Binding-site contacts:
Ligand atom O6 contacts residue GLN580 of chain 1.C at 3.8 Å.
Ligand atom N2 contacts residue ASN331 of chain 1.C at 2.8 Å (h-bond).
Ligand atom C2 contacts residue GLN580 of chain 1.C at 3.6 Å.
Ligand atom C5 contacts residue ASN331 of chain 1.C at 3.6 Å.
Ligand atom O5 contacts residue ASN331 of chain 1.C at 2.3 Å (h-bond).
Ligand atom C2 contacts residue ASN331 of chain 1.C at 2.4 Å.
Ligand atom O7 contacts residue ASN331 of chain 1.C at 4.1 Å.
Ligand atom C6 contacts residue PRO579 of chain 1.C at 3.8 Å (hydrophobic).
Ligand atom C5 contacts residue GLN580 of chain 1.C at 4.3 Å.
Ligand atom C3 contacts residue ASN331 of chain 1.C at 3.7 Å.
Ligand atom O4 contacts residue GLN580 of chain 1.C at 4.3 Å.
Ligand atom C4 contacts residue GLN580 of chain 1.C at 3.4 Å.
Ligand atom O7 contacts residue THR581 of chain 1.C at 4.3 Å.
Ligand atom O6 contacts residue LEU582 of chain 1.C at 4.3 Å.
Ligand atom C7 contacts residue ASN331 of chain 1.C at 3.6 Å.
Ligand atom C3 contacts residue GLN580 of chain 1.C at 3.6 Å.
Ligand atom O5 contacts residue PRO579 of chain 1.C at 4.3 Å.
Ligand atom O3 contacts residue GLN580 of chain 1.C at 3.4 Å (h-bond).
Ligand atom O6 contacts residue PRO579 of chain 1.C at 2.5 Å (h-bond).
Ligand atom O7 contacts residue GLN580 of chain 1.C at 3.8 Å.
Ligand atom C4 contacts residue ASN331 of chain 1.C at 4.2 Å.
Ligand atom C1 contacts residue ASN331 of chain 1.C at 1.4 Å.
Ligand atom O5 contacts residue GLN580 of chain 1.C at 4.3 Å.

This small molecule binds to this protein.
Small molecule (SMILES): CC(=O)N[C@@H]1[C@@H](O)[C@H](O)[C@@H](CO)O[C@H]1O

Sequence of chain 1.C:
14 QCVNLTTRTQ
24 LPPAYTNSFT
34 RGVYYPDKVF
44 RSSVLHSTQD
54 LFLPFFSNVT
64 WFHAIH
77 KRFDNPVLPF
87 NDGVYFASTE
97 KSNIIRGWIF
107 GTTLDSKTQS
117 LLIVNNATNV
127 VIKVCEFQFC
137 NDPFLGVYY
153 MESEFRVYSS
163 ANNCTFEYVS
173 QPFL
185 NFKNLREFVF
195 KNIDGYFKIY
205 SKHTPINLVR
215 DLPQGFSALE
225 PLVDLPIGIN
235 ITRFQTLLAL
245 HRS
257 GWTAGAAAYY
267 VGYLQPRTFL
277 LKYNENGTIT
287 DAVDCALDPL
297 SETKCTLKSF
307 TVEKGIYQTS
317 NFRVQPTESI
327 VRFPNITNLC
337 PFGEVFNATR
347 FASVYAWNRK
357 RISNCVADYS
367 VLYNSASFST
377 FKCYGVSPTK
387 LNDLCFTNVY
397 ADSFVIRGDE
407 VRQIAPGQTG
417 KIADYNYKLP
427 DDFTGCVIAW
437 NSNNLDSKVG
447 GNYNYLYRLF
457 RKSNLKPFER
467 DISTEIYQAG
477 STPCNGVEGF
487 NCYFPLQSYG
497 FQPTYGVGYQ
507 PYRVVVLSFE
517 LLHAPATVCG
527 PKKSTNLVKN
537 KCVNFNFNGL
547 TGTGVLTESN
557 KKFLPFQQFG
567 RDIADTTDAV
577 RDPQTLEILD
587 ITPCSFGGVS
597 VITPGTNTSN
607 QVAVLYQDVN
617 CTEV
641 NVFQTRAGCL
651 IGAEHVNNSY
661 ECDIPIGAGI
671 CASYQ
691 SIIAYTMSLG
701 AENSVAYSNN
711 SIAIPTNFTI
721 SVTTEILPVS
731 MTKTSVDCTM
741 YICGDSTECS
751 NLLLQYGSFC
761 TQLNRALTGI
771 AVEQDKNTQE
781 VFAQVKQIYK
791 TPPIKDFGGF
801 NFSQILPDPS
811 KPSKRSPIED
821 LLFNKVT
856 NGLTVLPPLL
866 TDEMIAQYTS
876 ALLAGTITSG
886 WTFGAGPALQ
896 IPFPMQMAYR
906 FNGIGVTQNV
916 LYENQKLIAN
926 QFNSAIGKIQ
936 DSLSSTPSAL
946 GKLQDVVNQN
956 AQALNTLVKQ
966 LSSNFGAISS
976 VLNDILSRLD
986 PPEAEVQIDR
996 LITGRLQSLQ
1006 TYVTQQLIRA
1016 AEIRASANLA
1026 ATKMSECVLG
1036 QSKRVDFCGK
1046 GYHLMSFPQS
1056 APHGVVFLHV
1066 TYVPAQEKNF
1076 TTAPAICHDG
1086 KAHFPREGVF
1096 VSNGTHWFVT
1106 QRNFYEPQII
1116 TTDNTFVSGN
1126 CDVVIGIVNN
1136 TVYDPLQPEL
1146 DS